Sequence of chain 1.A:
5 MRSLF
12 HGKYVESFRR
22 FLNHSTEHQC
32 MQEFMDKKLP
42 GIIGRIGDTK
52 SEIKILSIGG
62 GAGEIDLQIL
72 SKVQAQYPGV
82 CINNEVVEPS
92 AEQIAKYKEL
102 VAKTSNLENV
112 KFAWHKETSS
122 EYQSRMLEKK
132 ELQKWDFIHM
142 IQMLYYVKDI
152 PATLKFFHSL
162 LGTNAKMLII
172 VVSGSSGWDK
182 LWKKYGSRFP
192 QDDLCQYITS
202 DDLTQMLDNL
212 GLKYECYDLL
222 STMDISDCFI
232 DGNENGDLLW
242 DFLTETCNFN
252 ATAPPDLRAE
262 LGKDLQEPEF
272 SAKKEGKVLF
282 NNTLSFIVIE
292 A

Binding-site contacts:
Ligand atom CA contacts residue GLU28 of chain 1.A at 3.7 Å.
Ligand atom CA contacts residue TYR146 of chain 1.A at 4.5 Å (hydrophobic).
Ligand atom ND1 contacts residue TRP179 of chain 1.A at 3.9 Å.
Ligand atom N contacts residue GLN143 of chain 1.A at 3.5 Å (h-bond).
Ligand atom N contacts residue VAL173 of chain 1.A at 3.8 Å.
Ligand atom NE2 contacts residue TYR146 of chain 1.A at 4.2 Å.
Ligand atom ND1 contacts residue PHE243 of chain 1.A at 4.4 Å.
Ligand atom CA contacts residue GLN143 of chain 1.A at 3.0 Å.
Ligand atom CE1 contacts residue TRP179 of chain 1.A at 4.4 Å (hydrophobic).
Ligand atom CB contacts residue PHE243 of chain 1.A at 4.2 Å (hydrophobic).
Ligand atom CB contacts residue GLU28 of chain 1.A at 4.4 Å.
Ligand atom N contacts residue GLU28 of chain 1.A at 2.7 Å (salt-bridge).
Ligand atom CA contacts residue ASN283 of chain 1.A at 3.8 Å.
Ligand atom CD2 contacts residue TYR146 of chain 1.A at 4.1 Å (hydrophobic).
Ligand atom ND1 contacts residue TRP183 of chain 1.A at 4.4 Å.
Ligand atom N contacts residue ASN283 of chain 1.A at 2.6 Å (h-bond).
Ligand atom CB contacts residue PHE22 of chain 1.A at 3.6 Å (hydrophobic).
Ligand atom CA contacts residue VAL173 of chain 1.A at 3.4 Å (hydrophobic).
Ligand atom N contacts residue TRP179 of chain 1.A at 4.1 Å.
Ligand atom CE1 contacts residue TRP183 of chain 1.A at 3.7 Å (hydrophobic).
Ligand atom CG contacts residue PHE243 of chain 1.A at 4.2 Å (hydrophobic).
Ligand atom CA contacts residue TRP179 of chain 1.A at 4.5 Å (hydrophobic).
Ligand atom CB contacts residue GLN143 of chain 1.A at 4.0 Å.
Ligand atom CA contacts residue PHE22 of chain 1.A at 4.1 Å (hydrophobic).
Ligand atom N contacts residue LEU285 of chain 1.A at 4.0 Å.
Ligand atom N contacts residue PHE22 of chain 1.A at 3.3 Å.

This small molecule binds to this protein.
Small molecule (SMILES): NCCc1c[nH]cn1